The small molecule below binds the protein below.
Small molecule (SMILES): Nc1ncnc2c1ncn2[C@@H]1O[C@H](CO[P](=O)(O)O[C@H]2[C@@H](O)[C@H](n3cnc4c(N)ncnc43)O[C@@H]2CO[P](=O)(O)O[C@H]2[C@@H](O)[C@H](n3cnc4c(N)ncnc43)O[C@@H]2COP(=O)(O)O)[C@@H](O)[C@H]1O

Binding-site contacts:
Ligand atom N1 contacts residue U1 of chain 46.C at 2.8 Å (h-bond).
Ligand atom N6 contacts residue U2 of chain 46.C at 4.2 Å.
Ligand atom N3 contacts residue U2 of chain 46.C at 3.7 Å.
Ligand atom N1 contacts residue U2 of chain 46.C at 3.5 Å (h-bond).
Ligand atom N6 contacts residue U1 of chain 46.C at 2.8 Å (h-bond).
Ligand atom C2 contacts residue U3 of chain 46.C at 3.0 Å.
Ligand atom C4 contacts residue U2 of chain 46.C at 4.3 Å.
Ligand atom C6 contacts residue U3 of chain 46.C at 3.3 Å.
Ligand atom N6 contacts residue U3 of chain 46.C at 3.0 Å (h-bond).
Ligand atom C6 contacts residue U1 of chain 46.C at 3.6 Å.
Ligand atom N3 contacts residue U3 of chain 46.C at 4.2 Å.
Ligand atom C6 contacts residue U2 of chain 46.C at 4.1 Å.
Ligand atom C2 contacts residue U2 of chain 46.C at 3.2 Å.
Ligand atom C2 contacts residue U1 of chain 46.C at 3.5 Å.
Ligand atom N1 contacts residue U3 of chain 46.C at 2.7 Å (h-bond).